The protein below binds the small molecule below.
Small molecule (SMILES): Nc1ccn([C@@H]2O[C@H](CO[P](=O)(O)O[C@H]3[C@@H](O)[C@H](n4cnc5c(N)ncnc54)O[C@@H]3CO[P](=O)(O)O[C@H]3[C@@H](O)[C@H](n4cnc5c(=O)nc(N)[nH]c54)O[C@@H]3CO[P](=O)(O)O[C@H]3[C@@H](O)[C@H](n4cnc5c(N)ncnc54)O[C@@H]3CO[P](=O)(O)O[C@H]3[C@@H](O)[C@H](n4cnc5c(N)ncnc54)O[C@@H]3CO[P](=O)(O)O[C@H]3[C@@H](O)[C@H](n4ccc(=O)[nH]c4=O)O[C@@H]3CO[P](=O)(O)O[C@H]3[C@@H](O)[C@H](n4ccc(N)nc4=O)O[C@@H]3CO[P](=O)(O)O[C@H]3[C@@H](O)[C@H](n4ccc(=O)[nH]c4=O)O[C@@H]3CO[P](=O)(O)O[C@H]3[C@@H](O)[C@H](n4cnc5c(=O)nc(N)[nH]c54)O[C@@H]3CO)[C@@H](O)[C@H]2O)c(=O)n1

Binding-site contacts:
Ligand atom OP2 contacts residue SER51 of chain 36.C at 3.3 Å (h-bond).
Ligand atom N1 contacts residue SER47 of chain 31.C at 2.7 Å (h-bond).
Ligand atom O5' contacts residue LYS89 of chain 36.C at 3.2 Å (salt-bridge).
Ligand atom P contacts residue ARG49 of chain 36.C at 3.7 Å.
Ligand atom C2 contacts residue SER47 of chain 31.C at 3.2 Å.
Ligand atom C8 contacts residue LYS61 of chain 31.C at 3.6 Å.
Ligand atom C5' contacts residue LYS57 of chain 36.C at 3.8 Å.
Ligand atom OP1 contacts residue ARG49 of chain 36.C at 2.6 Å (salt-bridge).
Ligand atom N6 contacts residue THR45 of chain 31.C at 2.8 Å (h-bond).
Ligand atom OP1 contacts residue ASN55 of chain 36.C at 3.0 Å (h-bond).
Ligand atom OP1 contacts residue SER51 of chain 36.C at 2.7 Å (h-bond).
Ligand atom O3' contacts residue SER51 of chain 36.C at 3.3 Å (h-bond).
Ligand atom N6 contacts residue CYS46 of chain 31.C at 3.6 Å (h-bond).
Ligand atom OP1 contacts residue ASN55 of chain 36.C at 3.2 Å.
Ligand atom OP1 contacts residue LYS57 of chain 36.C at 2.9 Å.
Ligand atom C5' contacts residue ARG49 of chain 36.C at 2.6 Å.
Ligand atom OP1 contacts residue SER52 of chain 36.C at 3.1 Å.
Ligand atom OP2 contacts residue THR91 of chain 36.C at 3.7 Å.
Ligand atom C5 contacts residue THR45 of chain 31.C at 3.4 Å.
Ligand atom N9 contacts residue LYS61 of chain 31.C at 3.8 Å.
Ligand atom O3' contacts residue ARG49 of chain 36.C at 3.6 Å (salt-bridge).
Ligand atom N7 contacts residue LYS61 of chain 31.C at 3.4 Å.
Ligand atom O5' contacts residue LYS57 of chain 36.C at 2.8 Å (salt-bridge).
Ligand atom P contacts residue SER51 of chain 36.C at 3.2 Å.
Ligand atom O5' contacts residue ARG49 of chain 36.C at 3.6 Å (salt-bridge).
Ligand atom OP1 contacts residue LYS89 of chain 36.C at 3.5 Å (salt-bridge).
Ligand atom OP2 contacts residue LYS43 of chain 31.C at 2.7 Å (salt-bridge).
Ligand atom OP2 contacts residue LYS57 of chain 36.C at 3.5 Å (salt-bridge).
Ligand atom N1 contacts residue THR59 of chain 31.C at 3.4 Å.
Ligand atom N6 contacts residue THR59 of chain 31.C at 2.7 Å (h-bond).
Ligand atom O4' contacts residue LYS61 of chain 31.C at 3.7 Å.
Ligand atom C6 contacts residue THR45 of chain 31.C at 3.4 Å.
Ligand atom OP2 contacts residue TYR85 of chain 31.C at 2.6 Å (h-bond).
Ligand atom N7 contacts residue THR45 of chain 31.C at 2.7 Å (h-bond).
Ligand atom OP2 contacts residue LYS57 of chain 36.C at 3.0 Å (salt-bridge).
Ligand atom P contacts residue LYS57 of chain 36.C at 3.1 Å.
Ligand atom OP2 contacts residue LYS89 of chain 36.C at 3.5 Å (salt-bridge).
Ligand atom C4' contacts residue ARG49 of chain 36.C at 3.6 Å.
Ligand atom N7 contacts residue TYR85 of chain 31.C at 3.8 Å.
Ligand atom C6 contacts residue THR59 of chain 31.C at 3.5 Å.

Sequence of chain 31.C:
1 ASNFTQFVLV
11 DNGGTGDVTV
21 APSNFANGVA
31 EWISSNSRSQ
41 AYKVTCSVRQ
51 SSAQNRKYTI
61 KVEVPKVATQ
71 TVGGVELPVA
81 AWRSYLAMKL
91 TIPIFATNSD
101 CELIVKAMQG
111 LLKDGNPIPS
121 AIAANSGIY

Sequence of chain 36.C:
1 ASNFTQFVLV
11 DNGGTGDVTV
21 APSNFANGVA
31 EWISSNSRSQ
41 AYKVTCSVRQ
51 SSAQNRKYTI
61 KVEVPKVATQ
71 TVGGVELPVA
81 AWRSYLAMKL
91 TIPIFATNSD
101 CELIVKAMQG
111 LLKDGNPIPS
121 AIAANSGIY